This protein binds this small molecule.
Small molecule (SMILES): CC(=O)N[C@@H]1[C@@H](O)[C@H](O)[C@@H](CO)O[C@H]1O

Sequence of chain 1.B:
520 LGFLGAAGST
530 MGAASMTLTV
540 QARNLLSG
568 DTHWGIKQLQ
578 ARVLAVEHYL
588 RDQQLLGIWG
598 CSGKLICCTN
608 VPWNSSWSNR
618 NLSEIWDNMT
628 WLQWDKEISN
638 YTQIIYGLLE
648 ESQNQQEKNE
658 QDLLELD

Binding-site contacts:
Ligand atom O7 contacts residue LYS633 of chain 1.B at 3.0 Å (salt-bridge).
Ligand atom C1 contacts residue SER636 of chain 1.B at 4.0 Å.
Ligand atom C8 contacts residue GLU634 of chain 1.B at 4.2 Å.
Ligand atom C5 contacts residue ASN637 of chain 1.B at 3.7 Å.
Ligand atom C4 contacts residue ASN637 of chain 1.B at 4.2 Å.
Ligand atom C7 contacts residue GLU634 of chain 1.B at 4.1 Å.
Ligand atom O7 contacts residue SER636 of chain 1.B at 3.0 Å (h-bond).
Ligand atom C7 contacts residue ASN637 of chain 1.B at 3.5 Å.
Ligand atom C8 contacts residue TYR638 of chain 1.B at 3.9 Å (hydrophobic).
Ligand atom C2 contacts residue SER636 of chain 1.B at 4.1 Å.
Ligand atom C7 contacts residue SER636 of chain 1.B at 3.1 Å.
Ligand atom C7 contacts residue LYS633 of chain 1.B at 4.1 Å.
Ligand atom O5 contacts residue ASN637 of chain 1.B at 2.4 Å (h-bond).
Ligand atom O7 contacts residue ILE635 of chain 1.B at 3.8 Å.
Ligand atom C8 contacts residue ASN637 of chain 1.B at 3.6 Å.
Ligand atom N2 contacts residue SER636 of chain 1.B at 3.3 Å.
Ligand atom O7 contacts residue GLU634 of chain 1.B at 3.2 Å (salt-bridge).
Ligand atom C8 contacts residue SER636 of chain 1.B at 3.4 Å.
Ligand atom C1 contacts residue ASN637 of chain 1.B at 1.4 Å.
Ligand atom C2 contacts residue ASN637 of chain 1.B at 2.5 Å.
Ligand atom C3 contacts residue ASN637 of chain 1.B at 3.8 Å.
Ligand atom N2 contacts residue ASN637 of chain 1.B at 2.9 Å (h-bond).